Binding-site contacts:
Ligand atom N2 contacts residue ASN315 of chain 14.E at 2.8 Å (h-bond).
Ligand atom O7 contacts residue ASN315 of chain 14.E at 4.2 Å.
Ligand atom O5 contacts residue THR313 of chain 14.E at 4.3 Å.
Ligand atom C8 contacts residue ASN315 of chain 14.E at 3.5 Å.
Ligand atom C8 contacts residue ILE281 of chain 14.E at 4.5 Å (hydrophobic).
Ligand atom C6 contacts residue THR313 of chain 14.E at 4.5 Å.
Ligand atom O5 contacts residue VAL314 of chain 14.E at 3.8 Å.
Ligand atom C6 contacts residue ASN315 of chain 14.E at 4.5 Å.
Ligand atom C4 contacts residue ASN315 of chain 14.E at 4.3 Å.
Ligand atom C7 contacts residue ASN315 of chain 14.E at 3.3 Å.
Ligand atom C2 contacts residue ASN315 of chain 14.E at 2.5 Å.
Ligand atom O5 contacts residue ASN315 of chain 14.E at 2.4 Å (h-bond).
Ligand atom C5 contacts residue ASN315 of chain 14.E at 3.7 Å.
Ligand atom C3 contacts residue ASN315 of chain 14.E at 3.8 Å.
Ligand atom C1 contacts residue ASN315 of chain 14.E at 1.4 Å.
Ligand atom C1 contacts residue VAL314 of chain 14.E at 4.4 Å (hydrophobic).

The small molecule below binds the protein below.
Small molecule (SMILES): CC(=O)N[C@@H]1[C@@H](O)[C@H](O)[C@@H](CO)O[C@H]1O

Sequence of chain 14.E:
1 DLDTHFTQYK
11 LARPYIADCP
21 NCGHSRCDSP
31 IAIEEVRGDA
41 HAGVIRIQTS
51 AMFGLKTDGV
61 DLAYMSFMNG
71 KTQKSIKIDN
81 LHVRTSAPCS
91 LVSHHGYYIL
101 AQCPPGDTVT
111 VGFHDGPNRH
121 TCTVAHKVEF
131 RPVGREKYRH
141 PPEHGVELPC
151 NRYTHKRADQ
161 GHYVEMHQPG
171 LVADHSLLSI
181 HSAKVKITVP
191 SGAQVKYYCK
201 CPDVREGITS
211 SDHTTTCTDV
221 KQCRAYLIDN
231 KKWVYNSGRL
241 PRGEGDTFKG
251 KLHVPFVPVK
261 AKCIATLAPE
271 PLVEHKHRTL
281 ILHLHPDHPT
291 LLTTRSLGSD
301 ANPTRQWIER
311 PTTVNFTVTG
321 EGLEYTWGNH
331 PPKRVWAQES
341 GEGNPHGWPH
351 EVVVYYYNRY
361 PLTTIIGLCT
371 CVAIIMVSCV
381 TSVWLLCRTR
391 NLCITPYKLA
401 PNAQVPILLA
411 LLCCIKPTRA